Sequence of chain 1.A:
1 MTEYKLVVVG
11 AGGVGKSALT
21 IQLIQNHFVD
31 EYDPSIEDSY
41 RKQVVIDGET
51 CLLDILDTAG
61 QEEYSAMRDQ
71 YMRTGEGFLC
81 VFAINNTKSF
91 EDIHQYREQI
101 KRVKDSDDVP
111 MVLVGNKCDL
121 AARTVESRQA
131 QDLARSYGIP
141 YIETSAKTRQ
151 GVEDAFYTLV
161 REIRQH

Binding-site contacts:
Ligand atom C8 contacts residue THR74 of chain 1.A at 4.1 Å.
Ligand atom C6 contacts residue LYS5 of chain 1.A at 4.3 Å.
Ligand atom C5 contacts residue ASP38 of chain 1.A at 3.6 Å.
Ligand atom C5 contacts residue LYS5 of chain 1.A at 3.9 Å.
Ligand atom C6 contacts residue GLN70 of chain 1.A at 4.2 Å.
Ligand atom C4 contacts residue LEU56 of chain 1.A at 3.9 Å (hydrophobic).
Ligand atom C4 contacts residue LYS5 of chain 1.A at 3.5 Å.
Ligand atom C3 contacts residue LYS5 of chain 1.A at 4.1 Å.
Ligand atom C6 contacts residue LEU56 of chain 1.A at 3.8 Å (hydrophobic).
Ligand atom C7 contacts residue THR74 of chain 1.A at 3.2 Å.
Ligand atom C5 contacts residue THR74 of chain 1.A at 4.2 Å.
Ligand atom C4 contacts residue SER39 of chain 1.A at 4.3 Å.
Ligand atom C3 contacts residue ASP38 of chain 1.A at 4.1 Å.
Ligand atom C6 contacts residue TYR71 of chain 1.A at 3.5 Å (hydrophobic).
Ligand atom C5 contacts residue TYR71 of chain 1.A at 3.5 Å (hydrophobic).
Ligand atom C2 contacts residue ASP38 of chain 1.A at 4.0 Å.
Ligand atom C5 contacts residue LEU56 of chain 1.A at 3.2 Å (hydrophobic).
Ligand atom C6 contacts residue THR74 of chain 1.A at 3.2 Å.
Ligand atom C7 contacts residue GLN70 of chain 1.A at 3.7 Å.
Ligand atom C6 contacts residue ASP38 of chain 1.A at 4.4 Å.
Ligand atom C4 contacts residue ASP38 of chain 1.A at 3.5 Å.

This protein binds this small molecule.
Small molecule (SMILES): O=C(NC[C@H]1CCCO1)c1cc2ccccc2cc1O